Sequence of chain 1.A:
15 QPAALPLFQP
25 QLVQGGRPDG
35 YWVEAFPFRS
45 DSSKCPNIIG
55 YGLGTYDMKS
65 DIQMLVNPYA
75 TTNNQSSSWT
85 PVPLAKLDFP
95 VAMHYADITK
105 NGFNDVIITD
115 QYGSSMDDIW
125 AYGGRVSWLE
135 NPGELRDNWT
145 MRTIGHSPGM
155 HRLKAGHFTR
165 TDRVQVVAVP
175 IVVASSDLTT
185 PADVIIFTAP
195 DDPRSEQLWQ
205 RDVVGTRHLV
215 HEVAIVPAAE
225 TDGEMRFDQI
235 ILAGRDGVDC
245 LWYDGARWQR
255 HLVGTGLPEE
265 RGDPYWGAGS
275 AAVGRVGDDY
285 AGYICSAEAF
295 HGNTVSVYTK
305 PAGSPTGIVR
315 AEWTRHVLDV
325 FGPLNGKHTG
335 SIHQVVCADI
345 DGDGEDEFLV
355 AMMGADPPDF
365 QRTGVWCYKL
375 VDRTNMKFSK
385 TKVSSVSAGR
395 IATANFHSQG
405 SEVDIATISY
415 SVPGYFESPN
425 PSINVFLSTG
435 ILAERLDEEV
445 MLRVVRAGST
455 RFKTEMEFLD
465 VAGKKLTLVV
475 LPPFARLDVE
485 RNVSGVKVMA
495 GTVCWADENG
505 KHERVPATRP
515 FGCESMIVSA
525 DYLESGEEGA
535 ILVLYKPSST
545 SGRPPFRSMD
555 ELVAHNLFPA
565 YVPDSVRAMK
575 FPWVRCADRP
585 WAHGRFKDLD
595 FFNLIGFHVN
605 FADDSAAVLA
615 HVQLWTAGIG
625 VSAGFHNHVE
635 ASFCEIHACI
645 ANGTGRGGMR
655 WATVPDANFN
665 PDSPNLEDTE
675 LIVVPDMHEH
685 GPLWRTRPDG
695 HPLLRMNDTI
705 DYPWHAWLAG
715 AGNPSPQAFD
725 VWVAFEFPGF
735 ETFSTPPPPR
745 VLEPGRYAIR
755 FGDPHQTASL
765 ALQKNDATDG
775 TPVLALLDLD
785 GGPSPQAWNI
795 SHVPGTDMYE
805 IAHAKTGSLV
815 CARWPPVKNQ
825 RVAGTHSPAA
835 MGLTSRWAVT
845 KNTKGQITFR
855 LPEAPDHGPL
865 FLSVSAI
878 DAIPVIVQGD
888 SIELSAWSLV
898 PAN

This small molecule binds to this protein.
Small molecule (SMILES): O=C1CO[C@H](CO)[C@@H](O)[C@@H]1O

Binding-site contacts:
Ligand atom C6 contacts residue ALA627 of chain 1.A at 4.3 Å (hydrophobic).
Ligand atom O2 contacts residue HIS632 of chain 1.A at 4.1 Å.
Ligand atom C2 contacts residue GLU639 of chain 1.A at 3.5 Å.
Ligand atom O2 contacts residue HIS709 of chain 1.A at 4.1 Å.
Ligand atom O2 contacts residue GLU639 of chain 1.A at 3.0 Å (salt-bridge).
Ligand atom O4 contacts residue HIS630 of chain 1.A at 4.4 Å.
Ligand atom O2 contacts residue MET653 of chain 1.A at 4.2 Å.
Ligand atom O5 contacts residue GLU639 of chain 1.A at 4.5 Å.
Ligand atom O5 contacts residue HIS630 of chain 1.A at 3.8 Å.
Ligand atom O2 contacts residue HIS641 of chain 1.A at 3.2 Å.
Ligand atom C1 contacts residue HIS641 of chain 1.A at 4.2 Å.
Ligand atom O3 contacts residue TRP726 of chain 1.A at 3.2 Å (h-bond).
Ligand atom O6 contacts residue PHE595 of chain 1.A at 3.9 Å.
Ligand atom C3 contacts residue TRP726 of chain 1.A at 4.2 Å (hydrophobic).
Ligand atom O4 contacts residue PHE595 of chain 1.A at 3.6 Å.
Ligand atom C2 contacts residue HIS632 of chain 1.A at 4.4 Å.
Ligand atom C3 contacts residue HIS641 of chain 1.A at 3.8 Å.
Ligand atom O3 contacts residue GLU639 of chain 1.A at 4.3 Å.
Ligand atom C4 contacts residue ALA627 of chain 1.A at 4.4 Å (hydrophobic).
Ligand atom O5 contacts residue HIS632 of chain 1.A at 4.0 Å.
Ligand atom C2 contacts residue HIS641 of chain 1.A at 3.5 Å.
Ligand atom C1 contacts residue HIS630 of chain 1.A at 3.4 Å.
Ligand atom O3 contacts residue TRP619 of chain 1.A at 3.2 Å (h-bond).
Ligand atom C2 contacts residue HIS630 of chain 1.A at 3.3 Å.
Ligand atom O4 contacts residue TRP726 of chain 1.A at 4.3 Å.
Ligand atom C1 contacts residue GLU639 of chain 1.A at 3.2 Å.
Ligand atom O3 contacts residue HIS641 of chain 1.A at 3.2 Å (h-bond).
Ligand atom C1 contacts residue HIS632 of chain 1.A at 3.5 Å.
Ligand atom O4 contacts residue ALA627 of chain 1.A at 3.0 Å.
Ligand atom C6 contacts residue TRP619 of chain 1.A at 3.9 Å (hydrophobic).
Ligand atom C3 contacts residue HIS630 of chain 1.A at 4.2 Å.
Ligand atom O5 contacts residue TRP619 of chain 1.A at 4.0 Å.
Ligand atom C5 contacts residue TRP619 of chain 1.A at 4.3 Å (hydrophobic).
Ligand atom C4 contacts residue HIS630 of chain 1.A at 4.3 Å.
Ligand atom C4 contacts residue TRP619 of chain 1.A at 4.0 Å (hydrophobic).
Ligand atom C3 contacts residue TRP619 of chain 1.A at 4.4 Å (hydrophobic).
Ligand atom O6 contacts residue ALA627 of chain 1.A at 3.0 Å (h-bond).
Ligand atom O2 contacts residue HIS630 of chain 1.A at 2.9 Å (h-bond).
Ligand atom C5 contacts residue HIS630 of chain 1.A at 3.6 Å.